Sequence of chain 1.C:
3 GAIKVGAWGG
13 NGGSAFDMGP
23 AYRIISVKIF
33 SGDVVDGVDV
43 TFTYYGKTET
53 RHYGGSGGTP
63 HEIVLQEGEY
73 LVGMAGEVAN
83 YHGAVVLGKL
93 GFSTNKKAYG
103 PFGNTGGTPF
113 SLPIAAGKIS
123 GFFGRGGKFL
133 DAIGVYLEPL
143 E

The small molecule below binds the protein below.
Small molecule (SMILES): OC[C@H]1O[C@H](O)[C@@H](O)[C@@H](O)[C@@H]1O

Binding-site contacts:
Ligand atom C1 contacts residue GLY34 of chain 1.C at 4.5 Å.
Ligand atom C5 contacts residue PHE131 of chain 1.C at 4.5 Å (hydrophobic).
Ligand atom O3 contacts residue GLY59 of chain 1.C at 4.0 Å.
Ligand atom C5 contacts residue GLY34 of chain 1.C at 4.4 Å.
Ligand atom O3 contacts residue GLY60 of chain 1.C at 2.9 Å (h-bond).
Ligand atom C4 contacts residue ASP38 of chain 1.C at 3.4 Å.
Ligand atom O5 contacts residue ASP35 of chain 1.C at 3.0 Å (salt-bridge).
Ligand atom C5 contacts residue ASP35 of chain 1.C at 4.0 Å.
Ligand atom O1 contacts residue TYR83 of chain 1.C at 4.2 Å.
Ligand atom O5 contacts residue TYR83 of chain 1.C at 3.9 Å.
Ligand atom C4 contacts residue GLY60 of chain 1.C at 3.5 Å.
Ligand atom C6 contacts residue VAL36 of chain 1.C at 3.8 Å (hydrophobic).
Ligand atom C6 contacts residue TYR83 of chain 1.C at 3.9 Å (hydrophobic).
Ligand atom C5 contacts residue TYR83 of chain 1.C at 4.0 Å (hydrophobic).
Ligand atom C6 contacts residue ASP35 of chain 1.C at 3.8 Å.
Ligand atom C2 contacts residue GLY34 of chain 1.C at 4.5 Å.
Ligand atom O4 contacts residue ASP38 of chain 1.C at 2.5 Å (salt-bridge).
Ligand atom O6 contacts residue ASP35 of chain 1.C at 3.0 Å (salt-bridge).
Ligand atom O4 contacts residue PHE131 of chain 1.C at 4.1 Å.
Ligand atom C4 contacts residue GLY34 of chain 1.C at 4.4 Å.
Ligand atom O6 contacts residue GLY34 of chain 1.C at 3.2 Å (h-bond).
Ligand atom O2 contacts residue ASP35 of chain 1.C at 4.4 Å.
Ligand atom C1 contacts residue ASP35 of chain 1.C at 4.0 Å.
Ligand atom O6 contacts residue ASP38 of chain 1.C at 2.8 Å (salt-bridge).
Ligand atom O4 contacts residue GLY60 of chain 1.C at 3.4 Å (h-bond).
Ligand atom O4 contacts residue GLY59 of chain 1.C at 3.7 Å.
Ligand atom C6 contacts residue PHE131 of chain 1.C at 3.8 Å (hydrophobic).
Ligand atom O2 contacts residue GLY34 of chain 1.C at 3.5 Å.
Ligand atom O6 contacts residue SER33 of chain 1.C at 4.2 Å.
Ligand atom O5 contacts residue GLY34 of chain 1.C at 3.8 Å.
Ligand atom C3 contacts residue GLY60 of chain 1.C at 3.8 Å.
Ligand atom O1 contacts residue ASP35 of chain 1.C at 3.9 Å.
Ligand atom C6 contacts residue ASP38 of chain 1.C at 3.5 Å.
Ligand atom C6 contacts residue GLY34 of chain 1.C at 4.4 Å.
Ligand atom C4 contacts residue GLY59 of chain 1.C at 4.4 Å.
Ligand atom C5 contacts residue ASP38 of chain 1.C at 4.0 Å.
Ligand atom O6 contacts residue VAL36 of chain 1.C at 3.0 Å (h-bond).
Ligand atom O2 contacts residue GLY60 of chain 1.C at 4.1 Å.